A small-molecule ligand and the protein it binds are described below.
Small molecule (SMILES): OC[C@H]1O[C@H](O[C@H]2O[C@H](CO)[C@@H](O)[C@H](O)[C@H]2O)[C@H](O)[C@@H](O)[C@@H]1O

Binding-site contacts:
Ligand atom C3 contacts residue ASN137 of chain 1.D at 3.8 Å.
Ligand atom O2 contacts residue ASN65 of chain 1.B at 4.2 Å.
Ligand atom C5 contacts residue ASN117 of chain 1.D at 3.9 Å.
Ligand atom C1 contacts residue ASN65 of chain 1.B at 3.8 Å.
Ligand atom O3 contacts residue LYS113 of chain 1.D at 3.9 Å.
Ligand atom O4 contacts residue SER139 of chain 1.D at 4.4 Å.
Ligand atom C2 contacts residue ASN137 of chain 1.D at 4.0 Å.
Ligand atom C6 contacts residue SER139 of chain 1.D at 3.4 Å.
Ligand atom C6 contacts residue ASN117 of chain 1.D at 3.6 Å.
Ligand atom O3 contacts residue GLY61 of chain 1.B at 2.9 Å.
Ligand atom C3 contacts residue GLY62 of chain 1.B at 4.2 Å.
Ligand atom O6 contacts residue PHE118 of chain 1.D at 2.7 Å (h-bond).
Ligand atom O6 contacts residue ASN140 of chain 1.B at 4.3 Å.
Ligand atom O5 contacts residue ASN116 of chain 1.D at 3.2 Å (h-bond).
Ligand atom C3 contacts residue GLY61 of chain 1.B at 4.1 Å.
Ligand atom C6 contacts residue ASN116 of chain 1.D at 4.2 Å.
Ligand atom C1 contacts residue ASN116 of chain 1.D at 3.0 Å.
Ligand atom O4 contacts residue GLY62 of chain 1.B at 4.2 Å.
Ligand atom O2 contacts residue ASN116 of chain 1.D at 4.1 Å.
Ligand atom O1 contacts residue ASN116 of chain 1.D at 4.2 Å.
Ligand atom O6 contacts residue GLY62 of chain 1.B at 3.5 Å.
Ligand atom O5 contacts residue ASN117 of chain 1.D at 3.7 Å.
Ligand atom C6 contacts residue PHE118 of chain 1.D at 3.5 Å (hydrophobic).
Ligand atom C1 contacts residue PHE118 of chain 1.D at 3.9 Å (hydrophobic).
Ligand atom C4 contacts residue GLY61 of chain 1.B at 4.3 Å.
Ligand atom C1 contacts residue ASN117 of chain 1.D at 4.2 Å.
Ligand atom O5 contacts residue ASN65 of chain 1.B at 4.0 Å.
Ligand atom O5 contacts residue PHE118 of chain 1.D at 2.9 Å (h-bond).
Ligand atom C2 contacts residue ASN116 of chain 1.D at 3.4 Å.
Ligand atom O6 contacts residue SER139 of chain 1.D at 3.9 Å.
Ligand atom O4 contacts residue ASN117 of chain 1.D at 3.8 Å.
Ligand atom C4 contacts residue ASN137 of chain 1.D at 4.1 Å.
Ligand atom O3 contacts residue ASN137 of chain 1.D at 3.0 Å (h-bond).
Ligand atom C2 contacts residue ASN65 of chain 1.B at 3.7 Å.
Ligand atom C4 contacts residue GLY62 of chain 1.B at 3.7 Å.
Ligand atom O3 contacts residue GLY62 of chain 1.B at 3.7 Å.
Ligand atom C5 contacts residue PHE118 of chain 1.D at 3.9 Å (hydrophobic).
Ligand atom O4 contacts residue ASN137 of chain 1.D at 3.9 Å.
Ligand atom C4 contacts residue ASN117 of chain 1.D at 3.3 Å.
Ligand atom C2 contacts residue ASN117 of chain 1.D at 4.2 Å.

Sequence of chain 1.D:
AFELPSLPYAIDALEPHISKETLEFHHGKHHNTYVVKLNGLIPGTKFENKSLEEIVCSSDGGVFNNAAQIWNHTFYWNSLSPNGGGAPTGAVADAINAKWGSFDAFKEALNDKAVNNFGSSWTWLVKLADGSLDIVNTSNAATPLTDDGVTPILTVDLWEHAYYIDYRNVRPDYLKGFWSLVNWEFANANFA

Sequence of chain 1.B:
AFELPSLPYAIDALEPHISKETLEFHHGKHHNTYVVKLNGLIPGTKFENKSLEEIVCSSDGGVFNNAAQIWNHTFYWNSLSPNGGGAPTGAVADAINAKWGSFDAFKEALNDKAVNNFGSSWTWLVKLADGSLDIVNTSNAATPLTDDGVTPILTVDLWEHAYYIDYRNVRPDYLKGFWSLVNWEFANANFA